Sequence of chain 1.B:
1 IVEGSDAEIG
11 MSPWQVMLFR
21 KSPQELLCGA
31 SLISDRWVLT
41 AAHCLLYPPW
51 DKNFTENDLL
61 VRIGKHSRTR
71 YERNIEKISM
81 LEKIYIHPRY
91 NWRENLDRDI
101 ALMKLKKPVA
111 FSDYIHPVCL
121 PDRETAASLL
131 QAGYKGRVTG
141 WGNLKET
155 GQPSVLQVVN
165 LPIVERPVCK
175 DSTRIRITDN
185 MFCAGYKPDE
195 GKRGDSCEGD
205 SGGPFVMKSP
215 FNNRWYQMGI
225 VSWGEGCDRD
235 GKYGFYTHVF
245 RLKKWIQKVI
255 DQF

Binding-site contacts:
Ligand atom C25 contacts residue GLU94 of chain 1.B at 3.6 Å.
Ligand atom C21 contacts residue TRP227 of chain 1.B at 3.4 Å (hydrophobic).
Ligand atom CL1 contacts residue PHE239 of chain 1.B at 3.4 Å.
Ligand atom C13 contacts residue HIS43 of chain 1.B at 3.6 Å.
Ligand atom C19 contacts residue SER200 of chain 1.B at 3.6 Å.
Ligand atom O32 contacts residue TRP227 of chain 1.B at 3.2 Å.
Ligand atom N2 contacts residue GLY228 of chain 1.B at 2.6 Å (h-bond).
Ligand atom C3 contacts residue GLU229 of chain 1.B at 3.7 Å.
Ligand atom C19 contacts residue GLY230 of chain 1.B at 3.6 Å.
Ligand atom CL1 contacts residue GLY238 of chain 1.B at 3.8 Å.
Ligand atom C21 contacts residue GLY228 of chain 1.B at 3.7 Å.
Ligand atom C22 contacts residue SER226 of chain 1.B at 3.6 Å.
Ligand atom C3 contacts residue ILE179 of chain 1.B at 3.7 Å (hydrophobic).
Ligand atom C20 contacts residue GLY228 of chain 1.B at 3.7 Å.
Ligand atom C9 contacts residue GLY228 of chain 1.B at 3.5 Å.
Ligand atom C23 contacts residue TRP227 of chain 1.B at 3.7 Å (hydrophobic).
Ligand atom C14 contacts residue SER226 of chain 1.B at 3.7 Å.
Ligand atom CL1 contacts residue SER200 of chain 1.B at 3.7 Å.
Ligand atom C16 contacts residue SER226 of chain 1.B at 3.8 Å.
Ligand atom C15 contacts residue GOL1 of chain 1.M at 3.7 Å.
Ligand atom C12 contacts residue TRP50 of chain 1.B at 3.7 Å (hydrophobic).
Ligand atom C24 contacts residue LEU96 of chain 1.B at 3.8 Å (hydrophobic).
Ligand atom C11 contacts residue TRP50 of chain 1.B at 3.6 Å (hydrophobic).
Ligand atom C21 contacts residue SER200 of chain 1.B at 3.7 Å.
Ligand atom C12 contacts residue TYR47 of chain 1.B at 3.7 Å (hydrophobic).
Ligand atom CL1 contacts residue TRP227 of chain 1.B at 3.3 Å.
Ligand atom C16 contacts residue SER205 of chain 1.B at 3.2 Å.
Ligand atom N23 contacts residue SER205 of chain 1.B at 3.6 Å (h-bond).
Ligand atom C22 contacts residue VAL225 of chain 1.B at 3.6 Å (hydrophobic).
Ligand atom N23 contacts residue TRP227 of chain 1.B at 3.7 Å.
Ligand atom N23 contacts residue SER226 of chain 1.B at 2.9 Å (h-bond).
Ligand atom O32 contacts residue GLY228 of chain 1.B at 2.9 Å (h-bond).
Ligand atom C26 contacts residue TYR47 of chain 1.B at 3.6 Å (hydrophobic).
Ligand atom C25 contacts residue LEU96 of chain 1.B at 3.7 Å (hydrophobic).
Ligand atom O22 contacts residue GOL1 of chain 1.M at 3.0 Å (h-bond).
Ligand atom C8 contacts residue GLY228 of chain 1.B at 3.7 Å.
Ligand atom C24 contacts residue ASN95 of chain 1.B at 3.8 Å.
Ligand atom C10 contacts residue GLY228 of chain 1.B at 3.6 Å.
Ligand atom C20 contacts residue SER200 of chain 1.B at 3.6 Å.
Ligand atom C22 contacts residue TRP227 of chain 1.B at 3.5 Å (hydrophobic).

This small molecule binds to this protein.
Small molecule (SMILES): N[C@@H](C(=O)N1CCC[C@H]1C(=O)NCc1cccc(Cl)c1)C(c1ccccc1)c1ccccc1